Binding-site contacts:
Ligand atom C1 contacts residue GLU143 of chain 1.A at 3.5 Å.
Ligand atom C5 contacts residue GLU114 of chain 1.A at 3.3 Å.
Ligand atom O1 contacts residue GLY80 of chain 1.A at 3.8 Å.
Ligand atom C4 contacts residue GLU114 of chain 1.A at 3.8 Å.
Ligand atom O5 contacts residue ASP164 of chain 1.A at 3.1 Å (salt-bridge).
Ligand atom O2 contacts residue GLU143 of chain 1.A at 3.0 Å (salt-bridge).
Ligand atom C3 contacts residue GLU114 of chain 1.A at 4.0 Å.
Ligand atom C2 contacts residue GLY80 of chain 1.A at 3.8 Å.
Ligand atom C4 contacts residue PHE116 of chain 1.A at 4.1 Å (hydrophobic).
Ligand atom O3 contacts residue GLU171 of chain 1.A at 2.5 Å (salt-bridge).
Ligand atom C1 contacts residue GLY80 of chain 1.A at 3.9 Å.
Ligand atom C1 contacts residue THR256 of chain 1.A at 3.6 Å.
Ligand atom O3 contacts residue TYR104 of chain 1.A at 3.5 Å.
Ligand atom O5 contacts residue LYS182 of chain 1.A at 2.9 Å (salt-bridge).
Ligand atom C3 contacts residue GLY80 of chain 1.A at 3.6 Å.
Ligand atom O2 contacts residue THR256 of chain 1.A at 2.8 Å (h-bond).
Ligand atom C5 contacts residue LEU178 of chain 1.A at 3.9 Å (hydrophobic).
Ligand atom O1 contacts residue ILE81 of chain 1.A at 3.1 Å (h-bond).
Ligand atom O3 contacts residue LEU178 of chain 1.A at 3.5 Å.
Ligand atom C2 contacts residue GLU143 of chain 1.A at 3.4 Å.
Ligand atom O2 contacts residue SER79 of chain 1.A at 3.7 Å.
Ligand atom C1 contacts residue ILE81 of chain 1.A at 4.0 Å (hydrophobic).
Ligand atom C1 contacts residue MG1 of chain 1.B at 2.9 Å.
Ligand atom C5 contacts residue TYR104 of chain 1.A at 4.1 Å (hydrophobic).
Ligand atom O1 contacts residue THR256 of chain 1.A at 3.8 Å.
Ligand atom C5 contacts residue GLU171 of chain 1.A at 3.7 Å.
Ligand atom C3 contacts residue ILE81 of chain 1.A at 3.9 Å (hydrophobic).
Ligand atom O5 contacts residue SER79 of chain 1.A at 3.9 Å.
Ligand atom O2 contacts residue GLU145 of chain 1.A at 2.9 Å (salt-bridge).
Ligand atom C1 contacts residue SER79 of chain 1.A at 3.7 Å.
Ligand atom O2 contacts residue MG1 of chain 1.B at 2.2 Å.
Ligand atom C1 contacts residue GLY255 of chain 1.A at 3.9 Å.
Ligand atom C4 contacts residue LYS182 of chain 1.A at 4.0 Å.
Ligand atom O5 contacts residue GLU143 of chain 1.A at 3.0 Å (salt-bridge).
Ligand atom O5 contacts residue MG1 of chain 1.B at 2.1 Å.
Ligand atom O2 contacts residue GLY255 of chain 1.A at 3.2 Å.
Ligand atom C2 contacts residue LYS182 of chain 1.A at 4.0 Å.
Ligand atom O5 contacts residue PHE116 of chain 1.A at 3.7 Å.
Ligand atom C2 contacts residue SER79 of chain 1.A at 3.8 Å.
Ligand atom C2 contacts residue MG1 of chain 1.B at 2.9 Å.

Sequence of chain 1.A:
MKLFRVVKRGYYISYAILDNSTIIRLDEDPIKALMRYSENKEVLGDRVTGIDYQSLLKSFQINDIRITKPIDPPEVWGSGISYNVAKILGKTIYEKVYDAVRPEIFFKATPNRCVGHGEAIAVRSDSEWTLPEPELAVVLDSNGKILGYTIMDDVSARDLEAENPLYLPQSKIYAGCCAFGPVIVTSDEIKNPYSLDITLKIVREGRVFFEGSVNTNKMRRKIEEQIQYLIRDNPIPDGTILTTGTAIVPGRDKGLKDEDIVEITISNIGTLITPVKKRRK

A small-molecule ligand and the protein it binds are described below.
Small molecule (SMILES): O=CCCC(=O)C(=O)O